Sequence of chain 1.C:
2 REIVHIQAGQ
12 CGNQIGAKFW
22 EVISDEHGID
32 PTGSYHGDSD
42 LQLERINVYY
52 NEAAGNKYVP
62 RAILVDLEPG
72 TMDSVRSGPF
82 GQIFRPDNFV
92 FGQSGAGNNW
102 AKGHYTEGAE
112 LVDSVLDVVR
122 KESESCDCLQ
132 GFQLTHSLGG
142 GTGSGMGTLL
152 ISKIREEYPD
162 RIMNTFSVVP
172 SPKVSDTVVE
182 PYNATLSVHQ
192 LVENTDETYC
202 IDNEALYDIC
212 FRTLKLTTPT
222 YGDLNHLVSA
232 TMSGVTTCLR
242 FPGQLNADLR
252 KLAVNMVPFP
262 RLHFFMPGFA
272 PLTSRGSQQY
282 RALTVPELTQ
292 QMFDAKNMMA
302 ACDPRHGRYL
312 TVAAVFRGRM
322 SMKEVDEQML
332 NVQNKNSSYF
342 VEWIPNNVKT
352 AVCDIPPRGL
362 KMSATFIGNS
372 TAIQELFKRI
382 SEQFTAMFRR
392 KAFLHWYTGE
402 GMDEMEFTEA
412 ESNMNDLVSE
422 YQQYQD

A protein and the small-molecule ligand that binds it are described below.
Small molecule (SMILES): CC(=O)O[C@H]1C(=O)[C@@]2(C)[C@H]([C@H](OC(=O)c3ccccc3)[C@]3(O)C[C@H](OC(=O)[C@H](O)[C@@H](NC(=O)c4ccccc4)c4ccccc4)C(C)=C1C3(C)C)[C@]1(OC(C)=O)CO[C@@H]1C[C@@H]2O

Binding-site contacts:
Ligand atom C32 contacts residue ASP26 of chain 1.C at 3.7 Å.
Ligand atom C40 contacts residue SER234 of chain 1.C at 2.8 Å.
Ligand atom O06 contacts residue THR274 of chain 1.C at 2.8 Å (h-bond).
Ligand atom C39 contacts residue SER234 of chain 1.C at 3.6 Å.
Ligand atom C07 contacts residue HIS227 of chain 1.C at 3.0 Å.
Ligand atom C07 contacts residue ASP224 of chain 1.C at 3.4 Å.
Ligand atom O13 contacts residue PRO358 of chain 1.C at 3.1 Å.
Ligand atom C16 contacts residue PRO272 of chain 1.C at 3.6 Å (hydrophobic).
Ligand atom C41 contacts residue GLU27 of chain 1.C at 3.1 Å.
Ligand atom O14 contacts residue HIS227 of chain 1.C at 2.9 Å.
Ligand atom C19 contacts residue ARG276 of chain 1.C at 3.7 Å.
Ligand atom C33 contacts residue GLU22 of chain 1.C at 3.5 Å.
Ligand atom C19 contacts residue THR274 of chain 1.C at 3.0 Å.
Ligand atom C07 contacts residue LEU228 of chain 1.C at 3.5 Å (hydrophobic).
Ligand atom O12 contacts residue GLY360 of chain 1.C at 3.5 Å (h-bond).
Ligand atom C14 contacts residue THR274 of chain 1.C at 3.4 Å.
Ligand atom C33 contacts residue VAL23 of chain 1.C at 3.6 Å (hydrophobic).
Ligand atom C08 contacts residue HIS227 of chain 1.C at 3.2 Å.
Ligand atom C32 contacts residue VAL23 of chain 1.C at 3.4 Å (hydrophobic).
Ligand atom C37 contacts residue PRO358 of chain 1.C at 3.5 Å (hydrophobic).
Ligand atom C38 contacts residue PRO358 of chain 1.C at 3.3 Å (hydrophobic).
Ligand atom C06 contacts residue HIS227 of chain 1.C at 3.4 Å.
Ligand atom O13 contacts residue ARG359 of chain 1.C at 3.1 Å (salt-bridge).
Ligand atom C40 contacts residue ALA231 of chain 1.C at 3.5 Å (hydrophobic).
Ligand atom C33 contacts residue ASP26 of chain 1.C at 3.6 Å.
Ligand atom C39 contacts residue PHE270 of chain 1.C at 3.3 Å (hydrophobic).
Ligand atom C41 contacts residue VAL23 of chain 1.C at 3.6 Å (hydrophobic).
Ligand atom C40 contacts residue GLU27 of chain 1.C at 3.5 Å.
Ligand atom O06 contacts residue PRO272 of chain 1.C at 3.2 Å (h-bond).
Ligand atom C38 contacts residue PHE270 of chain 1.C at 3.6 Å (hydrophobic).
Ligand atom O08 contacts residue ARG276 of chain 1.C at 3.6 Å.
Ligand atom C36 contacts residue HIS227 of chain 1.C at 3.0 Å.
Ligand atom O06 contacts residue LEU273 of chain 1.C at 3.6 Å.
Ligand atom C42 contacts residue VAL23 of chain 1.C at 3.4 Å (hydrophobic).
Ligand atom C41 contacts residue SER234 of chain 1.C at 3.2 Å.
Ligand atom C39 contacts residue PRO358 of chain 1.C at 3.5 Å (hydrophobic).
Ligand atom C15 contacts residue PRO272 of chain 1.C at 2.9 Å (hydrophobic).
Ligand atom C39 contacts residue ALA231 of chain 1.C at 3.2 Å (hydrophobic).
Ligand atom C16 contacts residue THR274 of chain 1.C at 3.1 Å.
Ligand atom C28 contacts residue PRO358 of chain 1.C at 3.5 Å (hydrophobic).